A protein and the small-molecule ligand that binds it are described below.
Small molecule (SMILES): N[C@@H](CCC(=O)O)C(=O)O

Binding-site contacts:
Ligand atom OE1 contacts residue ARG129 of chain 1.G at 3.1 Å (salt-bridge).
Ligand atom CB contacts residue GLY228 of chain 1.G at 4.0 Å.
Ligand atom CG contacts residue GLY229 of chain 1.G at 4.3 Å.
Ligand atom N contacts residue ARG129 of chain 1.G at 4.3 Å.
Ligand atom CG contacts residue GLY228 of chain 1.G at 3.9 Å.
Ligand atom CD contacts residue ARG129 of chain 1.G at 3.5 Å.
Ligand atom CB contacts residue ARG129 of chain 1.G at 2.7 Å.
Ligand atom O contacts residue GLY228 of chain 1.G at 4.3 Å.
Ligand atom C contacts residue GLY229 of chain 1.G at 4.0 Å.
Ligand atom CG contacts residue ARG129 of chain 1.G at 3.2 Å.
Ligand atom O contacts residue GLY229 of chain 1.G at 4.0 Å.
Ligand atom CA contacts residue ARG129 of chain 1.G at 4.1 Å.
Ligand atom OXT contacts residue GLY229 of chain 1.G at 3.9 Å.
Ligand atom O contacts residue VAL227 of chain 1.G at 4.1 Å.

Sequence of chain 1.G:
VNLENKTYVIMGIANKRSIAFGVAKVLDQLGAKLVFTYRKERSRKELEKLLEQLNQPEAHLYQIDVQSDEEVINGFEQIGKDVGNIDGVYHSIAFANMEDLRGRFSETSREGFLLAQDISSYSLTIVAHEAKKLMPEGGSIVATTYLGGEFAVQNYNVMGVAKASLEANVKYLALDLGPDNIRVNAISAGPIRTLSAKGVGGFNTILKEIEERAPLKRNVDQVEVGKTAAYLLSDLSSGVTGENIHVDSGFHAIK